Sequence of chain 28.F:
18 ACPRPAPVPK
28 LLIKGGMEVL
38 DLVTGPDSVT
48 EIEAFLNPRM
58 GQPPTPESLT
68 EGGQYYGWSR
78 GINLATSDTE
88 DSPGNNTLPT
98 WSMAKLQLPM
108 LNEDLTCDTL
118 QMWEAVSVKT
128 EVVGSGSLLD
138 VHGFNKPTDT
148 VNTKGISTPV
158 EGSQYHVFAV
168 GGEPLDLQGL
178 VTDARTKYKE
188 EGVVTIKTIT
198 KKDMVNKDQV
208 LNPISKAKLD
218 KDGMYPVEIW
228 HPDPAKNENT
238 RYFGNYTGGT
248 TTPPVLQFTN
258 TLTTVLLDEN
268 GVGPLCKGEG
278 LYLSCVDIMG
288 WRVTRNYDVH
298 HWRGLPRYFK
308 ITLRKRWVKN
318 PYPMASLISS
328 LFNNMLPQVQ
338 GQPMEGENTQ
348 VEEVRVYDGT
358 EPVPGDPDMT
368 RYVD

Binding-site contacts:
Ligand atom O4 contacts residue TYR72 of chain 28.F at 3.8 Å.
Ligand atom C1 contacts residue ARG77 of chain 28.F at 3.1 Å.
Ligand atom O4 contacts residue ILE79 of chain 28.F at 3.6 Å (h-bond).
Ligand atom C4 contacts residue GLY78 of chain 28.F at 3.4 Å.
Ligand atom C3 contacts residue VAL296 of chain 28.F at 3.7 Å (hydrophobic).
Ligand atom N5 contacts residue TYR72 of chain 28.F at 3.0 Å (h-bond).
Ligand atom O6 contacts residue ASN93 of chain 28.F at 3.0 Å (h-bond).
Ligand atom C5 contacts residue TYR72 of chain 28.F at 3.5 Å (hydrophobic).
Ligand atom C4 contacts residue TYR72 of chain 28.F at 3.4 Å (hydrophobic).
Ligand atom O1A contacts residue GLY78 of chain 28.F at 3.7 Å.
Ligand atom C8 contacts residue ARG77 of chain 28.F at 4.1 Å.
Ligand atom C1 contacts residue TYR72 of chain 28.F at 4.0 Å (hydrophobic).
Ligand atom C6 contacts residue ASN93 of chain 28.F at 3.1 Å.
Ligand atom C6 contacts residue ARG77 of chain 28.F at 4.3 Å.
Ligand atom O4 contacts residue HIS298 of chain 28.F at 3.0 Å (h-bond).
Ligand atom C2 contacts residue GLY78 of chain 28.F at 4.1 Å.
Ligand atom C6 contacts residue TYR72 of chain 28.F at 3.8 Å (hydrophobic).
Ligand atom O1A contacts residue ARG77 of chain 28.F at 3.0 Å (salt-bridge).
Ligand atom C11 contacts residue ASP85 of chain 27.F at 4.2 Å.
Ligand atom C3 contacts residue GLY78 of chain 28.F at 4.1 Å.
Ligand atom C10 contacts residue TYR72 of chain 28.F at 4.1 Å (hydrophobic).
Ligand atom O3 contacts residue VAL296 of chain 28.F at 4.3 Å.
Ligand atom O1B contacts residue SER89 of chain 28.F at 3.5 Å (h-bond).
Ligand atom O1A contacts residue SER89 of chain 28.F at 4.1 Å.
Ligand atom C1 contacts residue GLY78 of chain 28.F at 4.1 Å.
Ligand atom O8 contacts residue TYR72 of chain 28.F at 3.9 Å.
Ligand atom O1A contacts residue TYR72 of chain 28.F at 3.1 Å.
Ligand atom O4 contacts residue GLY78 of chain 28.F at 3.2 Å.
Ligand atom O3 contacts residue GLY78 of chain 28.F at 3.6 Å.
Ligand atom C1 contacts residue SER89 of chain 28.F at 4.2 Å.
Ligand atom C5 contacts residue ASN93 of chain 28.F at 4.1 Å.
Ligand atom C3 contacts residue GLY78 of chain 28.F at 3.9 Å.
Ligand atom O1B contacts residue ARG77 of chain 28.F at 2.5 Å (salt-bridge).
Ligand atom C4 contacts residue HIS298 of chain 28.F at 4.0 Å.
Ligand atom O4 contacts residue ASN80 of chain 28.F at 4.0 Å.
Ligand atom C3 contacts residue ARG77 of chain 28.F at 4.1 Å.
Ligand atom O8 contacts residue GLU87 of chain 28.F at 3.9 Å.
Ligand atom O8 contacts residue ARG77 of chain 28.F at 3.1 Å (salt-bridge).
Ligand atom C3 contacts residue HIS298 of chain 28.F at 4.1 Å.
Ligand atom O4 contacts residue THR291 of chain 28.F at 3.4 Å.

Sequence of chain 27.F:
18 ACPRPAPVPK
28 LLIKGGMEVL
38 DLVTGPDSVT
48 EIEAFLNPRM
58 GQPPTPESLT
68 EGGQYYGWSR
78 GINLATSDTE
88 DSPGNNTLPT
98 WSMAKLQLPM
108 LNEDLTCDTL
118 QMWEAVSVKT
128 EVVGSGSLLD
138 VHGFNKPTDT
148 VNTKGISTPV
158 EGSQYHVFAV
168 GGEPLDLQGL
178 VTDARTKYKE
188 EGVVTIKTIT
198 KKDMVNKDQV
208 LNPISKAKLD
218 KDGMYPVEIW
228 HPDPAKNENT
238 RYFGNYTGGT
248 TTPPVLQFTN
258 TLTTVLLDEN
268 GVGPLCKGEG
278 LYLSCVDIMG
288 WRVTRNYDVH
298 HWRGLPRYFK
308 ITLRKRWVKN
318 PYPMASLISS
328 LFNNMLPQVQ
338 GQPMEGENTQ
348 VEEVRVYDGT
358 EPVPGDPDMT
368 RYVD

A small-molecule ligand and the protein it binds are described below.
Small molecule (SMILES): CC(=O)N[C@@H]1[C@@H](O[C@@H]2O[C@H](CO)[C@H](O)[C@H](O[C@]3(C(=O)O)C[C@H](O)[C@@H](NC(C)=O)[C@H]([C@H](O)[C@H](O)CO)O3)[C@H]2O)[C@H](O)[C@@H](CO[C@]2(C(=O)O)C[C@H](O)[C@@H](NC(C)=O)[C@H]([C@H](O)[C@H](O)CO)O2)O[C@H]1O